Binding-site contacts:
Ligand atom N2 contacts residue ASN717 of chain 1.C at 2.9 Å (h-bond).
Ligand atom C3 contacts residue ASN717 of chain 1.C at 3.8 Å.
Ligand atom C8 contacts residue LEU922 of chain 1.C at 3.8 Å (hydrophobic).
Ligand atom C7 contacts residue GLN1071 of chain 1.C at 4.4 Å.
Ligand atom O4 contacts residue LEU922 of chain 1.C at 4.2 Å.
Ligand atom C7 contacts residue ASN717 of chain 1.C at 3.6 Å.
Ligand atom C8 contacts residue GLN926 of chain 1.C at 4.5 Å.
Ligand atom O7 contacts residue GLN1071 of chain 1.C at 3.8 Å.
Ligand atom O5 contacts residue GLN1071 of chain 1.C at 4.0 Å.
Ligand atom O7 contacts residue LEU922 of chain 1.C at 3.3 Å.
Ligand atom C2 contacts residue ASN717 of chain 1.C at 2.5 Å.
Ligand atom O5 contacts residue ASN717 of chain 1.C at 2.4 Å (h-bond).
Ligand atom C1 contacts residue ASN717 of chain 1.C at 1.4 Å.
Ligand atom O7 contacts residue ASN717 of chain 1.C at 3.9 Å.
Ligand atom C5 contacts residue GLN926 of chain 1.C at 4.2 Å.
Ligand atom C5 contacts residue ASN717 of chain 1.C at 3.6 Å.
Ligand atom C1 contacts residue GLN1071 of chain 1.C at 4.1 Å.
Ligand atom N2 contacts residue LEU922 of chain 1.C at 4.0 Å.
Ligand atom C7 contacts residue LEU922 of chain 1.C at 3.5 Å (hydrophobic).
Ligand atom C4 contacts residue ASN717 of chain 1.C at 4.2 Å.
Ligand atom C2 contacts residue GLN1071 of chain 1.C at 4.3 Å.
Ligand atom O6 contacts residue GLN926 of chain 1.C at 4.0 Å.
Ligand atom C8 contacts residue ASN925 of chain 1.C at 3.7 Å.
Ligand atom O7 contacts residue ASN925 of chain 1.C at 4.3 Å.

A protein and the small-molecule ligand that binds it are described below.
Small molecule (SMILES): CC(=O)N[C@H]1[C@H](O[C@H]2[C@H](O)[C@@H](NC(C)=O)CO[C@@H]2CO)O[C@H](CO)[C@@H](O)[C@@H]1O

Sequence of chain 1.C:
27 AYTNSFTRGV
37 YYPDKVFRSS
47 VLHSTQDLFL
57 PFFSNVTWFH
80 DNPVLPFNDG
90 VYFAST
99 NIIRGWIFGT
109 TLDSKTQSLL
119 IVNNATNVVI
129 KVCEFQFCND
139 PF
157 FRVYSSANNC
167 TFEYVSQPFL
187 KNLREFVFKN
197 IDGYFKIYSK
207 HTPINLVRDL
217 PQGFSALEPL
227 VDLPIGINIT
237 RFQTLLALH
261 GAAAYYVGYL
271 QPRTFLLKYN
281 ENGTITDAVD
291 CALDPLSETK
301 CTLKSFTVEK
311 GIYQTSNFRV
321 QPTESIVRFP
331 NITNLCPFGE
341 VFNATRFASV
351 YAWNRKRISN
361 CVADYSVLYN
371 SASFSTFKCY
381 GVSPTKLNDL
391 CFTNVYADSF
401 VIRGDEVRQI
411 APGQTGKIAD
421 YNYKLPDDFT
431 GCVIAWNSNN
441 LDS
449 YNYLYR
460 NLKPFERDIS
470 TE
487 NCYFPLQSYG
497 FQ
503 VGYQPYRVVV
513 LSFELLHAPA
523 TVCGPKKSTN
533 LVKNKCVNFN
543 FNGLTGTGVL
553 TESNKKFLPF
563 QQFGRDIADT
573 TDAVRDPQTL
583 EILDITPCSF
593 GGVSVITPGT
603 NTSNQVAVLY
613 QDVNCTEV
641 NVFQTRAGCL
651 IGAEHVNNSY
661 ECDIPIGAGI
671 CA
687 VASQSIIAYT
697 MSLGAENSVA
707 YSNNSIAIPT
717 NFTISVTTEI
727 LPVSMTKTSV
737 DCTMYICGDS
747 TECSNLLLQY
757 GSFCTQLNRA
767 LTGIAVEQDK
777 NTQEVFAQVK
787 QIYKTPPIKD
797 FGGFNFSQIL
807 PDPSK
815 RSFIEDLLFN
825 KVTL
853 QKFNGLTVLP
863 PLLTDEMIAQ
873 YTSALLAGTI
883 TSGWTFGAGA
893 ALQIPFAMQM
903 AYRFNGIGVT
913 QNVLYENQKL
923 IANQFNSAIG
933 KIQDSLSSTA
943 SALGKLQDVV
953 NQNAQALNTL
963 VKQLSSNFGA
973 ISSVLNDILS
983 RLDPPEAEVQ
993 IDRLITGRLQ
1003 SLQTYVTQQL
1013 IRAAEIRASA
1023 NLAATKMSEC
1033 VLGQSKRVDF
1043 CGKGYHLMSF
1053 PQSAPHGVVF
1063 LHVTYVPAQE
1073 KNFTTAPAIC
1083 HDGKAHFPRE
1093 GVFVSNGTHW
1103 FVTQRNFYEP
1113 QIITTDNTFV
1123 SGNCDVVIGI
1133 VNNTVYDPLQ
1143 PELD